Sequence of chain 1.A:
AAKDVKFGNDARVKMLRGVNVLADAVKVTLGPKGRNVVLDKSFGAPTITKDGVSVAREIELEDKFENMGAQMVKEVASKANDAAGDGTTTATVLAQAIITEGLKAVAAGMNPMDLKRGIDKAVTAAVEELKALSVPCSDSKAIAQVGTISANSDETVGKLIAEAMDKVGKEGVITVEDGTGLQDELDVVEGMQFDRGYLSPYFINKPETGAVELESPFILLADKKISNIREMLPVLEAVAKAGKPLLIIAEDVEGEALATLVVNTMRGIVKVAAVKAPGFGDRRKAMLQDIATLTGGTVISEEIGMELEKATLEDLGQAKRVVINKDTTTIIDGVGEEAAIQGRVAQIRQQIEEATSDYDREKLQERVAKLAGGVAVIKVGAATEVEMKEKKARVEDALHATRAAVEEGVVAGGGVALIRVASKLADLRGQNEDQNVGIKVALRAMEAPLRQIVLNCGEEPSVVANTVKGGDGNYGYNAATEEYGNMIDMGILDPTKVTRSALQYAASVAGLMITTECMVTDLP

A small-molecule ligand and the protein it binds are described below.
Small molecule (SMILES): Nc1ncnc2c1ncn2[C@@H]1O[C@H](COP(=O)(O)OP(=O)(O)OP(O)(O)=S)[C@@H](O)[C@H]1O

Binding-site contacts:
Ligand atom O2B contacts residue THR88 of chain 1.A at 3.4 Å (h-bond).
Ligand atom O2' contacts residue GLY413 of chain 1.A at 3.4 Å.
Ligand atom O3G contacts residue THR89 of chain 1.A at 3.4 Å (h-bond).
Ligand atom C3' contacts residue ASP494 of chain 1.A at 3.2 Å.
Ligand atom O1A contacts residue GLY31 of chain 1.A at 3.4 Å (h-bond).
Ligand atom PB contacts residue MG1 of chain 1.S at 3.3 Å.
Ligand atom O1B contacts residue GLY87 of chain 1.A at 3.2 Å (h-bond).
Ligand atom S1G contacts residue THR88 of chain 1.A at 3.2 Å (h-bond).
Ligand atom O1A contacts residue TL1 of chain 1.Q at 3.0 Å.
Ligand atom N1 contacts residue ASN478 of chain 1.A at 3.5 Å.
Ligand atom N1 contacts residue ALA479 of chain 1.A at 2.7 Å (h-bond).
Ligand atom S1G contacts residue ASP51 of chain 1.A at 3.4 Å (salt-bridge).
Ligand atom O3' contacts residue ASP494 of chain 1.A at 2.8 Å (salt-bridge).
Ligand atom O3G contacts residue GLY52 of chain 1.A at 3.5 Å (h-bond).
Ligand atom O3A contacts residue THR89 of chain 1.A at 3.6 Å.
Ligand atom O2B contacts residue THR89 of chain 1.A at 3.0 Å (h-bond).
Ligand atom PG contacts residue MG1 of chain 1.S at 3.4 Å.
Ligand atom O1A contacts residue THR29 of chain 1.A at 3.5 Å (h-bond).
Ligand atom O2G contacts residue MG1 of chain 1.S at 2.1 Å.
Ligand atom O5' contacts residue GLY31 of chain 1.A at 3.5 Å (h-bond).
Ligand atom O2' contacts residue ASP494 of chain 1.A at 2.9 Å (salt-bridge).
Ligand atom C2 contacts residue TYR477 of chain 1.A at 3.4 Å (hydrophobic).
Ligand atom O1B contacts residue MG1 of chain 1.S at 2.2 Å.
Ligand atom O3B contacts residue THR88 of chain 1.A at 3.3 Å (h-bond).
Ligand atom O3B contacts residue THR89 of chain 1.A at 3.2 Å (h-bond).
Ligand atom C2 contacts residue ALA479 of chain 1.A at 3.4 Å (hydrophobic).
Ligand atom O2' contacts residue GLY414 of chain 1.A at 2.5 Å (h-bond).
Ligand atom O1B contacts residue ASP86 of chain 1.A at 2.8 Å (salt-bridge).
Ligand atom PA contacts residue MG1 of chain 1.S at 3.4 Å.
Ligand atom O2A contacts residue MG1 of chain 1.S at 2.1 Å.
Ligand atom C6 contacts residue PRO32 of chain 1.A at 3.6 Å (hydrophobic).
Ligand atom O2B contacts residue THR90 of chain 1.A at 2.7 Å (h-bond).
Ligand atom N6 contacts residue ALA480 of chain 1.A at 3.5 Å.
Ligand atom N3 contacts residue GLY414 of chain 1.A at 3.6 Å.
Ligand atom C2' contacts residue ASP494 of chain 1.A at 3.3 Å.
Ligand atom O3G contacts residue TL1 of chain 1.Q at 2.8 Å.
Ligand atom C5 contacts residue PRO32 of chain 1.A at 3.6 Å (hydrophobic).
Ligand atom O2B contacts residue GLY87 of chain 1.A at 3.2 Å.
Ligand atom N6 contacts residue ILE492 of chain 1.A at 3.5 Å.
Ligand atom N6 contacts residue ASN478 of chain 1.A at 2.8 Å (h-bond).